The small molecule below binds the protein below.
Small molecule (SMILES): C=CCN(Cc1ccccc1C(=O)NCC1CCCCC1)Cc1ccc2c(c1C(=O)O)OC[C@H](CCC(=O)O)O2

Binding-site contacts:
Ligand atom C21 contacts residue MET149 of chain 1.A at 3.3 Å (hydrophobic).
Ligand atom O34 contacts residue GLU141 of chain 1.A at 3.2 Å (salt-bridge).
Ligand atom C23 contacts residue THR145 of chain 1.A at 3.1 Å.
Ligand atom O39 contacts residue HIS142 of chain 1.A at 3.2 Å.
Ligand atom O37 contacts residue GLU141 of chain 1.A at 2.8 Å (salt-bridge).
Ligand atom O40 contacts residue GLN66 of chain 1.B at 3.5 Å (h-bond).
Ligand atom C16 contacts residue HIS142 of chain 1.A at 3.7 Å.
Ligand atom C1 contacts residue ALA140 of chain 1.A at 3.5 Å (hydrophobic).
Ligand atom C12 contacts residue THR145 of chain 1.A at 3.1 Å.
Ligand atom C18 contacts residue ALA100 of chain 1.B at 3.7 Å (hydrophobic).
Ligand atom C28 contacts residue GLN66 of chain 1.B at 3.7 Å.
Ligand atom O34 contacts residue HIS142 of chain 1.A at 2.8 Å (h-bond).
Ligand atom C29 contacts residue TYR70 of chain 1.B at 3.8 Å (hydrophobic).
Ligand atom C13 contacts residue THR96 of chain 1.B at 3.7 Å.
Ligand atom C15 contacts residue GLN139 of chain 1.A at 3.7 Å.
Ligand atom O35 contacts residue GLN66 of chain 1.B at 3.5 Å.
Ligand atom C16 contacts residue GLU141 of chain 1.A at 3.4 Å.
Ligand atom C3 contacts residue GLN139 of chain 1.A at 3.1 Å.
Ligand atom C7 contacts residue GLN139 of chain 1.A at 3.5 Å.
Ligand atom O39 contacts residue THR145 of chain 1.A at 2.8 Å (h-bond).
Ligand atom C2 contacts residue GLU141 of chain 1.A at 3.4 Å.
Ligand atom C16 contacts residue THR145 of chain 1.A at 3.6 Å.
Ligand atom O38 contacts residue GLU67 of chain 1.B at 3.5 Å (salt-bridge).
Ligand atom C1 contacts residue GLN139 of chain 1.A at 3.6 Å.
Ligand atom O35 contacts residue GLU67 of chain 1.B at 3.3 Å.
Ligand atom C2 contacts residue ALA140 of chain 1.A at 3.7 Å (hydrophobic).
Ligand atom O34 contacts residue THR145 of chain 1.A at 2.8 Å (h-bond).
Ligand atom O37 contacts residue ALA140 of chain 1.A at 3.8 Å.
Ligand atom C17 contacts residue GLU67 of chain 1.B at 3.3 Å.
Ligand atom C1 contacts residue ASP138 of chain 1.A at 3.5 Å.
Ligand atom C29 contacts residue GLU67 of chain 1.B at 3.2 Å.
Ligand atom C14 contacts residue GLN66 of chain 1.B at 3.6 Å.
Ligand atom C4 contacts residue GLU141 of chain 1.A at 3.7 Å.
Ligand atom C8 contacts residue THR145 of chain 1.A at 3.5 Å.
Ligand atom N32 contacts residue GLN139 of chain 1.A at 2.9 Å (h-bond).
Ligand atom O34 contacts residue ALA140 of chain 1.A at 3.5 Å.
Ligand atom C6 contacts residue GLN66 of chain 1.B at 3.7 Å.
Ligand atom O40 contacts residue TYR70 of chain 1.B at 3.4 Å.
Ligand atom C19 contacts residue MET149 of chain 1.A at 3.4 Å (hydrophobic).
Ligand atom C3 contacts residue ALA140 of chain 1.A at 3.7 Å (hydrophobic).

Sequence of chain 1.B:
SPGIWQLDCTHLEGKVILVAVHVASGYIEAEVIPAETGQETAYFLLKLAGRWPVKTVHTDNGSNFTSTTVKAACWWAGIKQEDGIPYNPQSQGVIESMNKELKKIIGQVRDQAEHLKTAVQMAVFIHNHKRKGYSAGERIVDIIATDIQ

Sequence of chain 1.A:
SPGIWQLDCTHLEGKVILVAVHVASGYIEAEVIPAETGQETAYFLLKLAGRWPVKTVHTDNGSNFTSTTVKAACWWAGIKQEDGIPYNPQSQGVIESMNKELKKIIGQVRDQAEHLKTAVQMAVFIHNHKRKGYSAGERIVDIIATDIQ